Sequence of chain 1.A:
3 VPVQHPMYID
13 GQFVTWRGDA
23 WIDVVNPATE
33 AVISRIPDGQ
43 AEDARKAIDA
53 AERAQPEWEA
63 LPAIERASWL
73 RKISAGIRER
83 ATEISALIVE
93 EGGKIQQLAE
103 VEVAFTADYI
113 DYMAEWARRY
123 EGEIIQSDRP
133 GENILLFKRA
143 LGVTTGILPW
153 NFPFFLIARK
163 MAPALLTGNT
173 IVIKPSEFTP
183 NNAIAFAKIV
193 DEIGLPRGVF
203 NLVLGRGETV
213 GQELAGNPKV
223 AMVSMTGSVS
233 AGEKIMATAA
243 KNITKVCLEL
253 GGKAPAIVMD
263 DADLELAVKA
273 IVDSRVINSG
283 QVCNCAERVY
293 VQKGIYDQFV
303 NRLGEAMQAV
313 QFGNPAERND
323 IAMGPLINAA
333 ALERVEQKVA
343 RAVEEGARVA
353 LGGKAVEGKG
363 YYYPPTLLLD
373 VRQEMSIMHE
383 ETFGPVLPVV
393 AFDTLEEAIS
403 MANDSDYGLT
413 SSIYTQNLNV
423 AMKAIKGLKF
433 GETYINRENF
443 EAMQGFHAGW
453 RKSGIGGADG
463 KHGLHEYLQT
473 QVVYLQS

Binding-site contacts:
Ligand atom C20 contacts residue GLY360 of chain 1.A at 4.3 Å.
Ligand atom C21 contacts residue LYS361 of chain 1.A at 4.0 Å.
Ligand atom C3 contacts residue PHE314 of chain 1.A at 4.1 Å (hydrophobic).
Ligand atom C1 contacts residue ARG320 of chain 1.A at 3.4 Å.
Ligand atom C5 contacts residue TYR364 of chain 1.A at 3.7 Å (hydrophobic).
Ligand atom C24 contacts residue GLY360 of chain 1.A at 4.4 Å.
Ligand atom C6 contacts residue ASN316 of chain 1.A at 3.6 Å.
Ligand atom C1 contacts residue PHE314 of chain 1.A at 3.7 Å (hydrophobic).
Ligand atom C5 contacts residue GLY315 of chain 1.A at 3.7 Å.
Ligand atom C20 contacts residue GLU359 of chain 1.A at 4.5 Å.
Ligand atom C13 contacts residue LYS361 of chain 1.A at 4.3 Å.
Ligand atom C14 contacts residue LYS361 of chain 1.A at 4.3 Å.
Ligand atom O2 contacts residue ASN316 of chain 1.A at 4.4 Å.
Ligand atom O2 contacts residue GLY315 of chain 1.A at 4.0 Å.
Ligand atom C1 contacts residue GLY315 of chain 1.A at 3.5 Å.
Ligand atom C2 contacts residue PHE314 of chain 1.A at 4.3 Å (hydrophobic).
Ligand atom C18 contacts residue VAL358 of chain 1.A at 4.4 Å (hydrophobic).
Ligand atom C18 contacts residue TYR364 of chain 1.A at 3.8 Å (hydrophobic).
Ligand atom C14 contacts residue TYR364 of chain 1.A at 4.2 Å (hydrophobic).
Ligand atom C6 contacts residue GLY315 of chain 1.A at 3.4 Å.
Ligand atom C1 contacts residue ASN316 of chain 1.A at 4.3 Å.
Ligand atom C18 contacts residue PHE314 of chain 1.A at 3.7 Å (hydrophobic).
Ligand atom C5 contacts residue PHE314 of chain 1.A at 4.2 Å (hydrophobic).
Ligand atom C6 contacts residue PHE314 of chain 1.A at 4.4 Å (hydrophobic).
Ligand atom O2 contacts residue ARG320 of chain 1.A at 2.8 Å (salt-bridge).
Ligand atom C24 contacts residue GLU359 of chain 1.A at 4.3 Å.
Ligand atom C2 contacts residue ARG320 of chain 1.A at 3.9 Å.
Ligand atom C5 contacts residue ASN316 of chain 1.A at 4.3 Å.
Ligand atom C22 contacts residue LYS361 of chain 1.A at 4.1 Å.
Ligand atom C6 contacts residue TYR364 of chain 1.A at 4.4 Å (hydrophobic).

This protein binds this small molecule.
Small molecule (SMILES): C[C@H](CCC(=O)O)[C@H]1CC[C@H]2[C@@H]3CC[C@@H]4C[C@H](O)CC[C@]4(C)[C@H]3C[C@H](O)[C@]12C